Sequence of chain 1.A:
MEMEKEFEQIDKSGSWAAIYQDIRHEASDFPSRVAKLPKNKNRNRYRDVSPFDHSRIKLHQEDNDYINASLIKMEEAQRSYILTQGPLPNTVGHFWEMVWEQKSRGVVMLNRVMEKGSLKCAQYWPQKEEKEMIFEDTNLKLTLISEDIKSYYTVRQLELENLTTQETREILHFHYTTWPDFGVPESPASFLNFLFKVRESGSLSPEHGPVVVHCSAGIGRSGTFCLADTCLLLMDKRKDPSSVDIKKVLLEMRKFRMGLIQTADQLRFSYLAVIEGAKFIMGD

A small-molecule ligand and the protein it binds are described below.
Small molecule (SMILES): O=C(O)c1csc(-c2cccs2)n1

Binding-site contacts:
Ligand atom S06 contacts residue GLN123 of chain 1.A at 2.9 Å (h-bond).
Ligand atom C02 contacts residue ALA122 of chain 1.A at 4.3 Å (hydrophobic).
Ligand atom C05 contacts residue ALA122 of chain 1.A at 4.4 Å (hydrophobic).
Ligand atom S06 contacts residue MET133 of chain 1.A at 2.4 Å.
Ligand atom C05 contacts residue VAL92 of chain 1.A at 4.5 Å (hydrophobic).
Ligand atom O01 contacts residue PRO89 of chain 1.A at 3.8 Å.
Ligand atom C04 contacts residue GLN123 of chain 1.A at 4.0 Å.
Ligand atom C09 contacts residue PHE135 of chain 1.A at 3.8 Å (hydrophobic).
Ligand atom C12 contacts residue ILE134 of chain 1.A at 2.6 Å (hydrophobic).
Ligand atom S13 contacts residue ILE134 of chain 1.A at 4.3 Å.
Ligand atom S13 contacts residue PHE135 of chain 1.A at 4.2 Å.
Ligand atom C07 contacts residue MET133 of chain 1.A at 3.4 Å (hydrophobic).
Ligand atom C10 contacts residue PHE135 of chain 1.A at 3.4 Å (hydrophobic).
Ligand atom C09 contacts residue MET133 of chain 1.A at 3.3 Å (hydrophobic).
Ligand atom C11 contacts residue MET133 of chain 1.A at 3.8 Å (hydrophobic).
Ligand atom O03 contacts residue PRO89 of chain 1.A at 4.3 Å.
Ligand atom C05 contacts residue TYR124 of chain 1.A at 4.4 Å (hydrophobic).
Ligand atom O03 contacts residue GLN123 of chain 1.A at 4.2 Å.
Ligand atom S06 contacts residue VAL92 of chain 1.A at 4.5 Å.
Ligand atom C02 contacts residue PRO89 of chain 1.A at 4.2 Å (hydrophobic).
Ligand atom C11 contacts residue PHE135 of chain 1.A at 3.6 Å (hydrophobic).
Ligand atom C07 contacts residue PHE135 of chain 1.A at 4.4 Å (hydrophobic).
Ligand atom O03 contacts residue ALA122 of chain 1.A at 3.6 Å.
Ligand atom C12 contacts residue PHE135 of chain 1.A at 3.8 Å (hydrophobic).
Ligand atom C10 contacts residue ILE134 of chain 1.A at 4.2 Å (hydrophobic).
Ligand atom C10 contacts residue MET133 of chain 1.A at 2.7 Å (hydrophobic).
Ligand atom C11 contacts residue ILE134 of chain 1.A at 2.8 Å (hydrophobic).
Ligand atom S06 contacts residue TYR124 of chain 1.A at 4.2 Å.
Ligand atom C05 contacts residue MET133 of chain 1.A at 4.0 Å (hydrophobic).
Ligand atom C05 contacts residue GLN123 of chain 1.A at 2.7 Å.